Sequence of chain 1.B:
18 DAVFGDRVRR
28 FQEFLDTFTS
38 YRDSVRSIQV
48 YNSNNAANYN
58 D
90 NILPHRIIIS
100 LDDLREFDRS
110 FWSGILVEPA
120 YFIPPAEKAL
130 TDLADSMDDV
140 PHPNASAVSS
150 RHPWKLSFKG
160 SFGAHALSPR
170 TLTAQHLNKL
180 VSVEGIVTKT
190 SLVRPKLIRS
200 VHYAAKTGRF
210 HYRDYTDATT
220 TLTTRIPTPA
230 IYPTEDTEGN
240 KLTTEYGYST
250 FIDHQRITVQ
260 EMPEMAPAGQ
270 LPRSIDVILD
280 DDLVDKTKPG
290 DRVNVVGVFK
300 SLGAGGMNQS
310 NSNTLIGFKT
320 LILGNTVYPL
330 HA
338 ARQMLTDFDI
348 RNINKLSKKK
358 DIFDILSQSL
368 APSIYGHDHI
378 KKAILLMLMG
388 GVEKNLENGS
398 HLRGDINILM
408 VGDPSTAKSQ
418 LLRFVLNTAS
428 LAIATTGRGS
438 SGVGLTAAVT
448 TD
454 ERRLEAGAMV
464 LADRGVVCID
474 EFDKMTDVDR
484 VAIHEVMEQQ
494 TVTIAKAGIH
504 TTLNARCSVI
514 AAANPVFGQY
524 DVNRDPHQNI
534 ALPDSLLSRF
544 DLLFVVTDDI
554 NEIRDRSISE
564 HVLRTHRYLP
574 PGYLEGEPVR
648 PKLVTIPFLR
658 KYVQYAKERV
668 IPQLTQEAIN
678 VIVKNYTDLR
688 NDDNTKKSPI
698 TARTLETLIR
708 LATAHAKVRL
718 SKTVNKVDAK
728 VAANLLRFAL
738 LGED

A small-molecule ligand and the protein it binds are described below.
Small molecule (SMILES): Nc1ncnc2c1ncn2[C@@H]1O[C@H](COP(=O)(O)OP(=O)(O)OP(O)(O)=S)[C@@H](O)[C@H]1O

Sequence of chain 1.F:
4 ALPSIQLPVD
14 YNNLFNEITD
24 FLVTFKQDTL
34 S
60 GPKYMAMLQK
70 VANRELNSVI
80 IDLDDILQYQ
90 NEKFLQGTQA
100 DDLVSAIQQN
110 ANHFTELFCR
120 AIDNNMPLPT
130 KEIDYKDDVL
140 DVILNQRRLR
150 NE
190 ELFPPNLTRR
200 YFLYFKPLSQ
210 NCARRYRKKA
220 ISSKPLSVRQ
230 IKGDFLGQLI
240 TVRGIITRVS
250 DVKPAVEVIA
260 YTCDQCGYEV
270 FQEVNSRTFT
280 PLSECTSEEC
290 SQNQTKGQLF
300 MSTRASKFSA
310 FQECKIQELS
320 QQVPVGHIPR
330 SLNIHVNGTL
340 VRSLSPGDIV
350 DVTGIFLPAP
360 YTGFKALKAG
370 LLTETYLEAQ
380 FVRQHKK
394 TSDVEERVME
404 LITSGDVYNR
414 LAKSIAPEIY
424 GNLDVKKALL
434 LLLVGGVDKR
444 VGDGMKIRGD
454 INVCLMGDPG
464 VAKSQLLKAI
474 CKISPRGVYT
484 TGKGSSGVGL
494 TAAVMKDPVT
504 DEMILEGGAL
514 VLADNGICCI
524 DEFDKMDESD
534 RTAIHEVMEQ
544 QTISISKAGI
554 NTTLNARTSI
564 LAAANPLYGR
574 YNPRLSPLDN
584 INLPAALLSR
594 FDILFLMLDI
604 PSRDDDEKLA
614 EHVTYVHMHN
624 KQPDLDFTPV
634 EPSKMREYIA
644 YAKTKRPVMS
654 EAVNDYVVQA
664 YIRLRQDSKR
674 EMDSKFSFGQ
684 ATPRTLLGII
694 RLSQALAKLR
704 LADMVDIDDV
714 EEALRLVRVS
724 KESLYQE

Binding-site contacts:
Ligand atom C5' contacts residue GLY463 of chain 1.F at 3.1 Å.
Ligand atom PA contacts residue MG1 of chain 1.AA at 3.2 Å.
Ligand atom O3B contacts residue MG1 of chain 1.AA at 1.9 Å.
Ligand atom O1A contacts residue ALA465 of chain 1.F at 3.2 Å.
Ligand atom O3B contacts residue LYS466 of chain 1.F at 3.1 Å (salt-bridge).
Ligand atom N3 contacts residue GLU421 of chain 1.F at 3.0 Å (salt-bridge).
Ligand atom C2 contacts residue GLU421 of chain 1.F at 2.9 Å.
Ligand atom O5' contacts residue GLY463 of chain 1.F at 3.3 Å.
Ligand atom PB contacts residue MG1 of chain 1.AA at 2.3 Å.
Ligand atom S1G contacts residue MG1 of chain 1.AA at 2.4 Å.
Ligand atom O5' contacts residue ARG700 of chain 1.B at 3.2 Å (salt-bridge).
Ligand atom O2B contacts residue GLY463 of chain 1.F at 2.4 Å (h-bond).
Ligand atom O1B contacts residue GLY463 of chain 1.F at 3.0 Å.
Ligand atom O3A contacts residue MG1 of chain 1.AA at 1.9 Å.
Ligand atom O2G contacts residue ASN568 of chain 1.F at 3.0 Å (h-bond).
Ligand atom PG contacts residue MG1 of chain 1.AA at 2.4 Å.
Ligand atom O2G contacts residue LYS466 of chain 1.F at 2.4 Å (salt-bridge).
Ligand atom O5' contacts residue GLU491 of chain 1.B at 3.4 Å (salt-bridge).
Ligand atom S1G contacts residue SER467 of chain 1.F at 2.5 Å (h-bond).
Ligand atom O3G contacts residue SER467 of chain 1.F at 2.9 Å (h-bond).
Ligand atom C8 contacts residue ALA699 of chain 1.B at 3.3 Å (hydrophobic).
Ligand atom N6 contacts residue LEU612 of chain 1.F at 3.4 Å.
Ligand atom PG contacts residue LYS466 of chain 1.F at 3.2 Å.
Ligand atom O1B contacts residue VAL464 of chain 1.F at 2.7 Å (h-bond).
Ligand atom O2B contacts residue ARG700 of chain 1.B at 2.3 Å (salt-bridge).
Ligand atom O1B contacts residue LYS466 of chain 1.F at 3.0 Å (salt-bridge).
Ligand atom PA contacts residue GLU491 of chain 1.B at 3.1 Å.
Ligand atom S1G contacts residue ARG542 of chain 1.B at 3.1 Å (salt-bridge).
Ligand atom N1 contacts residue TYR423 of chain 1.F at 3.0 Å (h-bond).
Ligand atom O3G contacts residue LYS466 of chain 1.F at 3.2 Å.
Ligand atom O2A contacts residue GLU491 of chain 1.B at 2.0 Å (salt-bridge).
Ligand atom O3G contacts residue MG1 of chain 1.AA at 3.1 Å.
Ligand atom O1B contacts residue MG1 of chain 1.AA at 3.4 Å.
Ligand atom O3B contacts residue SER467 of chain 1.F at 2.9 Å (h-bond).
Ligand atom O1B contacts residue ALA465 of chain 1.F at 2.2 Å (h-bond).
Ligand atom N1 contacts residue ILE422 of chain 1.F at 3.4 Å.
Ligand atom O2B contacts residue MG1 of chain 1.AA at 3.3 Å.
Ligand atom N6 contacts residue TYR423 of chain 1.F at 2.9 Å (h-bond).
Ligand atom C5' contacts residue ALA465 of chain 1.F at 3.3 Å (hydrophobic).
Ligand atom PG contacts residue SER467 of chain 1.F at 3.0 Å.